Sequence of chain 1.A:
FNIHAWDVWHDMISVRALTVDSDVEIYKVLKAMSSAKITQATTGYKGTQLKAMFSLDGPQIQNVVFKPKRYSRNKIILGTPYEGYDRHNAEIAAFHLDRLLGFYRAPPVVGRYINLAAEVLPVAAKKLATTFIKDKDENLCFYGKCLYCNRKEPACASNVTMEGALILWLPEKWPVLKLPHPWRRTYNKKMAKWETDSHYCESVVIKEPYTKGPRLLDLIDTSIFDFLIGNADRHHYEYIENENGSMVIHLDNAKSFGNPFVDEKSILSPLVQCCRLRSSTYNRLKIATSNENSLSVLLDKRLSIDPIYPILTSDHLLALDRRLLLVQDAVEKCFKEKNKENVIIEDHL

Binding-site contacts:
Ligand atom O6 contacts residue ASP181 of chain 1.A at 4.4 Å.
Ligand atom O6 contacts residue ASN203 of chain 1.A at 3.9 Å.
Ligand atom N2 contacts residue ASN203 of chain 1.A at 3.3 Å (h-bond).
Ligand atom C7 contacts residue ASN203 of chain 1.A at 4.2 Å.
Ligand atom C2 contacts residue ASN203 of chain 1.A at 2.5 Å.
Ligand atom C6 contacts residue ASN203 of chain 1.A at 3.7 Å.
Ligand atom C4 contacts residue ASN203 of chain 1.A at 3.9 Å.
Ligand atom O7 contacts residue ASN203 of chain 1.A at 4.5 Å.
Ligand atom C5 contacts residue ASN203 of chain 1.A at 3.4 Å.
Ligand atom C1 contacts residue ASN203 of chain 1.A at 1.4 Å.
Ligand atom C3 contacts residue ASN203 of chain 1.A at 3.7 Å.
Ligand atom O5 contacts residue ASN203 of chain 1.A at 2.1 Å (h-bond).

This small molecule binds to this protein.
Small molecule (SMILES): CC(=O)N[C@@H]1[C@@H](O)[C@H](O)[C@@H](CO)O[C@H]1O